Sequence of chain 1.B:
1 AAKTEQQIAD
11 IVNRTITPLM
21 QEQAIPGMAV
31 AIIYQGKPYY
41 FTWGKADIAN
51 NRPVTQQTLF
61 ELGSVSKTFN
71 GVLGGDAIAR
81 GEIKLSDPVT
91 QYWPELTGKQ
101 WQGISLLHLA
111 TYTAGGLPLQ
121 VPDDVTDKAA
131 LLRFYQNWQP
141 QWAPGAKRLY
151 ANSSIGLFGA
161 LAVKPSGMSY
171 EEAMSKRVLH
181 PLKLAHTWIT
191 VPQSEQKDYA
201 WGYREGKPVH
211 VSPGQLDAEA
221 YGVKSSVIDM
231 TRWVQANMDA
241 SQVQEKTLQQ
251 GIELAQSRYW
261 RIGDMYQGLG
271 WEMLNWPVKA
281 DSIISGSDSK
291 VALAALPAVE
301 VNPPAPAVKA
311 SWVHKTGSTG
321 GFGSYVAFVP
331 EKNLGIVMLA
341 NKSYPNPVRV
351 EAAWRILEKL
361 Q

A protein and the small-molecule ligand that binds it are described below.
Small molecule (SMILES): C[C@H](NS(=O)(=O)O)[C@@H](C=O)NC(=O)/C(=N\OC(C)(C)C(=O)O)c1csc(N)n1

Binding-site contacts:
Ligand atom O30 contacts residue LEU293 of chain 1.B at 3.8 Å.
Ligand atom O31 contacts residue GLN120 of chain 1.B at 4.0 Å.
Ligand atom S17 contacts residue ASN346 of chain 1.B at 3.9 Å.
Ligand atom O9 contacts residue GLY317 of chain 1.B at 3.6 Å.
Ligand atom C7 contacts residue TYR150 of chain 1.B at 3.8 Å (hydrophobic).
Ligand atom O32 contacts residue GLY317 of chain 1.B at 3.8 Å.
Ligand atom O32 contacts residue THR316 of chain 1.B at 2.9 Å (h-bond).
Ligand atom C21 contacts residue ASN152 of chain 1.B at 4.0 Å.
Ligand atom O33 contacts residue SER318 of chain 1.B at 3.1 Å (h-bond).
Ligand atom C20 contacts residue SER318 of chain 1.B at 3.9 Å.
Ligand atom C20 contacts residue SER64 of chain 1.B at 1.3 Å.
Ligand atom N13 contacts residue SER64 of chain 1.B at 3.6 Å.
Ligand atom N16 contacts residue THR319 of chain 1.B at 3.9 Å.
Ligand atom N12 contacts residue TYR150 of chain 1.B at 3.0 Å.
Ligand atom C28 contacts residue SER318 of chain 1.B at 3.0 Å.
Ligand atom O32 contacts residue TYR150 of chain 1.B at 3.8 Å.
Ligand atom S17 contacts residue THR316 of chain 1.B at 4.0 Å.
Ligand atom C18 contacts residue SER64 of chain 1.B at 3.3 Å.
Ligand atom N13 contacts residue SER318 of chain 1.B at 3.7 Å.
Ligand atom O10 contacts residue GLN120 of chain 1.B at 2.7 Å (h-bond).
Ligand atom S8 contacts residue VAL211 of chain 1.B at 3.8 Å.
Ligand atom O9 contacts residue SER64 of chain 1.B at 2.2 Å (h-bond).
Ligand atom O33 contacts residue GLY317 of chain 1.B at 3.3 Å.
Ligand atom C25 contacts residue TYR221 of chain 1.B at 3.5 Å (hydrophobic).
Ligand atom C19 contacts residue SER64 of chain 1.B at 2.5 Å.
Ligand atom O33 contacts residue ASN346 of chain 1.B at 3.5 Å (h-bond).
Ligand atom O32 contacts residue LYS315 of chain 1.B at 3.6 Å (salt-bridge).
Ligand atom C18 contacts residue TYR150 of chain 1.B at 3.7 Å (hydrophobic).
Ligand atom O10 contacts residue ASN152 of chain 1.B at 3.0 Å (h-bond).
Ligand atom O9 contacts residue GLY63 of chain 1.B at 3.7 Å.
Ligand atom O9 contacts residue SER318 of chain 1.B at 2.7 Å (h-bond).
Ligand atom N16 contacts residue VAL211 of chain 1.B at 3.8 Å.
Ligand atom C21 contacts residue GLN120 of chain 1.B at 3.7 Å.
Ligand atom N12 contacts residue SER64 of chain 1.B at 3.1 Å (h-bond).
Ligand atom S8 contacts residue TYR221 of chain 1.B at 3.1 Å.
Ligand atom C22 contacts residue GLN120 of chain 1.B at 3.9 Å.
Ligand atom N15 contacts residue THR319 of chain 1.B at 4.0 Å.
Ligand atom O34 contacts residue ASN346 of chain 1.B at 3.3 Å (h-bond).
Ligand atom C26 contacts residue THR319 of chain 1.B at 3.9 Å.
Ligand atom C20 contacts residue TYR150 of chain 1.B at 4.0 Å (hydrophobic).